Binding-site contacts:
Ligand atom C7 contacts residue PRO213 of chain 1.A at 4.3 Å (hydrophobic).
Ligand atom C4 contacts residue ASN44 of chain 1.A at 4.2 Å.
Ligand atom C7 contacts residue ASN44 of chain 1.A at 3.6 Å.
Ligand atom C3 contacts residue ASN44 of chain 1.A at 3.8 Å.
Ligand atom C2 contacts residue ASN44 of chain 1.A at 2.5 Å.
Ligand atom C1 contacts residue ASN44 of chain 1.A at 1.4 Å.
Ligand atom N2 contacts residue ASN44 of chain 1.A at 2.8 Å (h-bond).
Ligand atom C5 contacts residue ASN44 of chain 1.A at 3.7 Å.
Ligand atom O5 contacts residue ASN44 of chain 1.A at 2.4 Å (h-bond).
Ligand atom O7 contacts residue TRP43 of chain 1.A at 4.5 Å.
Ligand atom O7 contacts residue ASN44 of chain 1.A at 3.6 Å.
Ligand atom N2 contacts residue PRO213 of chain 1.A at 4.0 Å.

Sequence of chain 1.A:
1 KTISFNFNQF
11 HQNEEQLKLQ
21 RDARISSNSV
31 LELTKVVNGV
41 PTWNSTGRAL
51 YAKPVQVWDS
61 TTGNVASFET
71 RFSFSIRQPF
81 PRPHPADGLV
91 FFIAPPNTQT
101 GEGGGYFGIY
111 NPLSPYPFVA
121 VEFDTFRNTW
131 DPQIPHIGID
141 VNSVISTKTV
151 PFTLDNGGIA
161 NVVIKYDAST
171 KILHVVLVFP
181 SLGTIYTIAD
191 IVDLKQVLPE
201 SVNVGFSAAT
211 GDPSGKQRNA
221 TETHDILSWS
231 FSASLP

The small molecule below binds the protein below.
Small molecule (SMILES): CC(=O)N[C@H]1[C@H](O[C@H]2[C@H](O[C@@H]3O[C@@H](C)[C@@H](O)[C@@H](O)[C@@H]3O)[C@@H](NC(C)=O)CO[C@@H]2CO)O[C@H](CO)[C@@H](O)[C@@H]1O